Sequence of chain 1.A:
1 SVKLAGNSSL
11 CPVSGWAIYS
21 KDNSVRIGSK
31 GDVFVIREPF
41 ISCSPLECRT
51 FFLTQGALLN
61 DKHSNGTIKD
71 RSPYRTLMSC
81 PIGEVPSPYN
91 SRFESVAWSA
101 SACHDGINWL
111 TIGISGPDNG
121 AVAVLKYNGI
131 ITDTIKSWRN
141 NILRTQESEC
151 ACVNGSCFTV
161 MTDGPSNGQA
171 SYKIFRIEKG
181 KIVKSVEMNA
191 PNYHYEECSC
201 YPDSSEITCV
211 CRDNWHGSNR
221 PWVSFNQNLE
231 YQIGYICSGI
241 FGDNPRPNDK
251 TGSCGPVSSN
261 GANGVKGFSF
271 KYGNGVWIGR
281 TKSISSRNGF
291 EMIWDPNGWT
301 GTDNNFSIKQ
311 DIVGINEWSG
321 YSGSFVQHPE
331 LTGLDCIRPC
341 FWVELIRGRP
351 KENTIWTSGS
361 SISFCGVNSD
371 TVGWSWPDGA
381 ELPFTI

Binding-site contacts:
Ligand atom O7 contacts residue ASN154 of chain 1.A at 3.7 Å.
Ligand atom C2 contacts residue ASN154 of chain 1.A at 2.5 Å.
Ligand atom O6 contacts residue NAG2 of chain 4.G at 2.4 Å (h-bond).
Ligand atom C3 contacts residue ASN154 of chain 1.A at 3.8 Å.
Ligand atom O5 contacts residue NAG2 of chain 4.G at 3.9 Å.
Ligand atom C1 contacts residue LYS3 of chain 1.A at 4.5 Å.
Ligand atom O3 contacts residue NAG2 of chain 4.G at 3.5 Å (h-bond).
Ligand atom C7 contacts residue NAG2 of chain 4.G at 4.4 Å.
Ligand atom C1 contacts residue ASN154 of chain 1.A at 1.4 Å.
Ligand atom C2 contacts residue NAG2 of chain 4.G at 4.1 Å.
Ligand atom C1 contacts residue NAG1 of chain 4.G at 4.1 Å.
Ligand atom C7 contacts residue NAG1 of chain 4.G at 4.4 Å.
Ligand atom C3 contacts residue NAG1 of chain 4.G at 4.1 Å.
Ligand atom C4 contacts residue ASN154 of chain 1.A at 4.2 Å.
Ligand atom O6 contacts residue NAG1 of chain 4.G at 4.2 Å.
Ligand atom O4 contacts residue NAG1 of chain 4.G at 4.1 Å.
Ligand atom O5 contacts residue LYS3 of chain 1.A at 4.2 Å.
Ligand atom C7 contacts residue GLN227 of chain 1.A at 3.3 Å.
Ligand atom C8 contacts residue NAG2 of chain 4.G at 3.7 Å.
Ligand atom N2 contacts residue ASN154 of chain 1.A at 2.9 Å (h-bond).
Ligand atom C1 contacts residue NAG2 of chain 4.G at 4.2 Å.
Ligand atom C7 contacts residue ASN154 of chain 1.A at 3.5 Å.
Ligand atom C5 contacts residue ASN154 of chain 1.A at 3.6 Å.
Ligand atom O5 contacts residue NAG1 of chain 4.G at 3.5 Å (h-bond).
Ligand atom O6 contacts residue ASN154 of chain 1.A at 4.4 Å.
Ligand atom O5 contacts residue ASN154 of chain 1.A at 2.3 Å (h-bond).
Ligand atom O7 contacts residue NAG1 of chain 4.G at 3.5 Å (h-bond).
Ligand atom C2 contacts residue GLN227 of chain 1.A at 4.3 Å.
Ligand atom C1 contacts residue GLN227 of chain 1.A at 4.5 Å.
Ligand atom C6 contacts residue NAG2 of chain 4.G at 3.1 Å.
Ligand atom C5 contacts residue NAG2 of chain 4.G at 4.0 Å.
Ligand atom C4 contacts residue NAG1 of chain 4.G at 4.4 Å.
Ligand atom N2 contacts residue GLN227 of chain 1.A at 4.1 Å.
Ligand atom N2 contacts residue NAG2 of chain 4.G at 3.5 Å (h-bond).
Ligand atom O3 contacts residue NAG1 of chain 4.G at 3.7 Å.
Ligand atom C8 contacts residue GLN227 of chain 1.A at 4.1 Å.
Ligand atom O7 contacts residue GLN227 of chain 1.A at 2.6 Å (h-bond).
Ligand atom C3 contacts residue NAG2 of chain 4.G at 4.0 Å.
Ligand atom C2 contacts residue NAG1 of chain 4.G at 4.2 Å.
Ligand atom C5 contacts residue NAG1 of chain 4.G at 4.3 Å.

A small-molecule ligand and the protein it binds are described below.
Small molecule (SMILES): CC(=O)N[C@H]1[C@H](O[C@H]2[C@H](O)[C@@H](NC(C)=O)CO[C@@H]2CO)O[C@H](CO)[C@@H](O)[C@@H]1O